Sequence of chain 1.A:
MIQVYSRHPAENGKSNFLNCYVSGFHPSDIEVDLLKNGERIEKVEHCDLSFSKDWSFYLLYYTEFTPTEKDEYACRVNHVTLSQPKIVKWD

This protein binds this small molecule.
Small molecule (SMILES): O=C(NCCS)c1cnc2n(c1=O)CCS2

Binding-site contacts:
Ligand atom C2 contacts residue TYR21 of chain 1.A at 3.7 Å (hydrophobic).
Ligand atom N2 contacts residue TYR21 of chain 1.A at 3.6 Å.
Ligand atom S1 contacts residue MET1 of chain 1.B at 4.2 Å.
Ligand atom C4 contacts residue TRS1 of chain 1.C at 3.6 Å.
Ligand atom O2 contacts residue TRS1 of chain 1.C at 3.2 Å (h-bond).
Ligand atom C4 contacts residue TYR21 of chain 1.A at 3.3 Å (hydrophobic).
Ligand atom S1 contacts residue TYR21 of chain 1.B at 3.8 Å.
Ligand atom C2 contacts residue TYR21 of chain 1.B at 3.6 Å (hydrophobic).
Ligand atom O1 contacts residue TRS1 of chain 1.C at 2.6 Å (h-bond).
Ligand atom C2 contacts residue TYR5 of chain 1.A at 4.1 Å (hydrophobic).
Ligand atom C3 contacts residue TYR21 of chain 1.A at 3.5 Å (hydrophobic).
Ligand atom S2 contacts residue LEU60 of chain 1.A at 4.3 Å.
Ligand atom C7 contacts residue TRS1 of chain 1.C at 4.2 Å.
Ligand atom N2 contacts residue TYR5 of chain 1.A at 3.6 Å (h-bond).
Ligand atom C4 contacts residue TYR21 of chain 1.B at 3.5 Å (hydrophobic).
Ligand atom C7 contacts residue TYR21 of chain 1.A at 4.1 Å (hydrophobic).
Ligand atom C6 contacts residue TRS1 of chain 1.C at 3.6 Å.
Ligand atom C1 contacts residue TYR21 of chain 1.A at 3.7 Å (hydrophobic).
Ligand atom N1 contacts residue TRS1 of chain 1.C at 4.0 Å.
Ligand atom O1 contacts residue TYR21 of chain 1.B at 3.8 Å.
Ligand atom C1 contacts residue TYR21 of chain 1.B at 3.3 Å (hydrophobic).
Ligand atom N1 contacts residue TYR21 of chain 1.B at 3.2 Å.
Ligand atom S2 contacts residue CYS47 of chain 1.A at 2.2 Å (h-bond).
Ligand atom N2 contacts residue TYR21 of chain 1.B at 3.3 Å (h-bond).
Ligand atom S1 contacts residue TYR21 of chain 1.A at 3.4 Å.
Ligand atom C6 contacts residue TYR21 of chain 1.B at 2.8 Å (hydrophobic).
Ligand atom C5 contacts residue TYR21 of chain 1.B at 3.6 Å (hydrophobic).
Ligand atom N1 contacts residue TYR21 of chain 1.A at 3.4 Å.
Ligand atom C6 contacts residue TYR21 of chain 1.A at 3.9 Å (hydrophobic).
Ligand atom C5 contacts residue TYR21 of chain 1.A at 3.4 Å (hydrophobic).
Ligand atom C3 contacts residue TYR21 of chain 1.B at 4.0 Å (hydrophobic).
Ligand atom C9 contacts residue CYS47 of chain 1.A at 3.6 Å (hydrophobic).
Ligand atom C8 contacts residue CYS47 of chain 1.A at 4.4 Å (hydrophobic).
Ligand atom O1 contacts residue TYR21 of chain 1.A at 3.4 Å (h-bond).
Ligand atom C5 contacts residue MET1 of chain 1.A at 4.2 Å (hydrophobic).

Sequence of chain 1.B:
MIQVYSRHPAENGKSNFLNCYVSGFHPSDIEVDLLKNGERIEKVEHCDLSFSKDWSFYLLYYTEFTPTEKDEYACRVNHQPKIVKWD